Binding-site contacts:
Ligand atom O5 contacts residue ALA5 of chain 1.C at 4.1 Å.
Ligand atom N2 contacts residue ASN7 of chain 1.C at 3.0 Å (h-bond).
Ligand atom C5 contacts residue ASN7 of chain 1.C at 3.6 Å.
Ligand atom C3 contacts residue ASN7 of chain 1.C at 3.9 Å.
Ligand atom O5 contacts residue ASN7 of chain 1.C at 2.3 Å (h-bond).
Ligand atom C8 contacts residue ASN7 of chain 1.C at 4.4 Å.
Ligand atom C2 contacts residue ASN7 of chain 1.C at 2.5 Å.
Ligand atom C6 contacts residue ALA5 of chain 1.C at 4.4 Å (hydrophobic).
Ligand atom O7 contacts residue ASN7 of chain 1.C at 3.2 Å (h-bond).
Ligand atom C7 contacts residue ASN7 of chain 1.C at 3.2 Å.
Ligand atom C4 contacts residue ASN7 of chain 1.C at 4.2 Å.
Ligand atom C1 contacts residue ASN7 of chain 1.C at 1.4 Å.

Sequence of chain 1.C:
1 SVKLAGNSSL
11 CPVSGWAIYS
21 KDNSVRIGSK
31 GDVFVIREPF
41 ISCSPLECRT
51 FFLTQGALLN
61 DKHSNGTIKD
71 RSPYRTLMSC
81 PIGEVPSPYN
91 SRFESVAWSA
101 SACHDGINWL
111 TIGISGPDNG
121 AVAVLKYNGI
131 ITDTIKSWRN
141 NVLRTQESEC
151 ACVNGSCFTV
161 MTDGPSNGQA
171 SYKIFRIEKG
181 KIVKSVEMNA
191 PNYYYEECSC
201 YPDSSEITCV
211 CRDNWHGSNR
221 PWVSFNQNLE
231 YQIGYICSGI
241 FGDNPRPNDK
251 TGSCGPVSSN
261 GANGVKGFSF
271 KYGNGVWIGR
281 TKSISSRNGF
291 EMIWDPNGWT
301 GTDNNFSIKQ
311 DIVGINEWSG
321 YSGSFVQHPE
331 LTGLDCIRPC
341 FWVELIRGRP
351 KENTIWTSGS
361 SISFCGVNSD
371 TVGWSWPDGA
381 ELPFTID

The protein below binds the small molecule below.
Small molecule (SMILES): CC(=O)N[C@@H]1[C@@H](O)[C@H](O)[C@@H](CO)O[C@H]1O